Sequence of chain 2.A:
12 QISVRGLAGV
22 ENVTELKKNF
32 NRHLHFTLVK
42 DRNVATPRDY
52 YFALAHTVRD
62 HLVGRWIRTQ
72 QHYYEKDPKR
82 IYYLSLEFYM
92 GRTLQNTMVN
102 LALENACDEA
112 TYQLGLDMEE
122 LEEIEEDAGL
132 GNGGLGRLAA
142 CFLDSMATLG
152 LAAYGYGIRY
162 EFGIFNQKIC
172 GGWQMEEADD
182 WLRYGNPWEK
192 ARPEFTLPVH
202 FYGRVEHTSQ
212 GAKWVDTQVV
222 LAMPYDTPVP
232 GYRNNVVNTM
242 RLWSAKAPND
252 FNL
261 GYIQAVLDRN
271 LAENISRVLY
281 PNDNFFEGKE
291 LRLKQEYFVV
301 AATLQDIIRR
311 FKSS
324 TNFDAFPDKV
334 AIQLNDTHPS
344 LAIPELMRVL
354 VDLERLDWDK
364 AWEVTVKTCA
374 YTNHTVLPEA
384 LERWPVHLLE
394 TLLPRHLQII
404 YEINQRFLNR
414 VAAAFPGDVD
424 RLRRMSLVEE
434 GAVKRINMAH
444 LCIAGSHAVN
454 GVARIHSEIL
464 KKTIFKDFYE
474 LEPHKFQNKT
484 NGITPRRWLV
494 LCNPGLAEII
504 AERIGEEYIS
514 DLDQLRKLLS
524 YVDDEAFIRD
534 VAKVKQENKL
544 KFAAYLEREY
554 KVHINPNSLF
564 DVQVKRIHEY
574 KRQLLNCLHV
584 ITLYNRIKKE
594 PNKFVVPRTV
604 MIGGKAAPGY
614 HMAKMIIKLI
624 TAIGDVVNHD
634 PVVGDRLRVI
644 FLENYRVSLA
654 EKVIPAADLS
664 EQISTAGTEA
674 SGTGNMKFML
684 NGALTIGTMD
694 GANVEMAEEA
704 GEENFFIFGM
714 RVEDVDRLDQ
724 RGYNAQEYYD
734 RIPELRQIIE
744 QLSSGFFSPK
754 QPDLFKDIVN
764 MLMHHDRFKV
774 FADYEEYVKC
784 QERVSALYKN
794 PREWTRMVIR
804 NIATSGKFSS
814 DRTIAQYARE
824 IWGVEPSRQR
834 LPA

Binding-site contacts:
Ligand atom O2 contacts residue TYR613 of chain 2.A at 3.5 Å.
Ligand atom O2A contacts residue PHE285 of chain 2.A at 4.0 Å.
Ligand atom O4A contacts residue PHE285 of chain 2.A at 3.4 Å.
Ligand atom O5 contacts residue PHE285 of chain 2.A at 3.4 Å.
Ligand atom C7 contacts residue ASN282 of chain 2.A at 3.2 Å.
Ligand atom C4A contacts residue PHE285 of chain 2.A at 3.4 Å (hydrophobic).
Ligand atom C7 contacts residue TYR613 of chain 2.A at 3.8 Å (hydrophobic).
Ligand atom C7 contacts residue GLY612 of chain 2.A at 3.8 Å.
Ligand atom C2A contacts residue PHE285 of chain 2.A at 3.6 Å (hydrophobic).
Ligand atom C5A contacts residue TYR613 of chain 2.A at 3.8 Å (hydrophobic).
Ligand atom O4A contacts residue TYR613 of chain 2.A at 3.6 Å.
Ligand atom O2 contacts residue GLY612 of chain 2.A at 3.0 Å (h-bond).
Ligand atom C1 contacts residue PHE285 of chain 2.A at 4.2 Å (hydrophobic).
Ligand atom N1 contacts residue PHE285 of chain 2.A at 3.7 Å.
Ligand atom C5A contacts residue PHE285 of chain 2.A at 3.5 Å (hydrophobic).
Ligand atom O2A contacts residue TYR613 of chain 2.A at 3.4 Å.
Ligand atom O6 contacts residue PHE285 of chain 2.A at 4.0 Å.
Ligand atom O4A contacts residue ASN282 of chain 2.A at 4.2 Å.
Ligand atom C6A contacts residue PHE285 of chain 2.A at 3.7 Å (hydrophobic).
Ligand atom C4A contacts residue ALA610 of chain 2.A at 4.5 Å (hydrophobic).
Ligand atom C2 contacts residue GLY612 of chain 2.A at 3.6 Å.
Ligand atom N3 contacts residue PHE285 of chain 2.A at 3.4 Å.
Ligand atom N1 contacts residue GLY612 of chain 2.A at 4.3 Å.
Ligand atom C7 contacts residue ALA610 of chain 2.A at 3.9 Å (hydrophobic).
Ligand atom C7 contacts residue PHE285 of chain 2.A at 3.8 Å (hydrophobic).
Ligand atom N1 contacts residue TYR613 of chain 2.A at 4.0 Å.
Ligand atom C5A contacts residue ASN282 of chain 2.A at 4.4 Å.
Ligand atom C6A contacts residue TYR613 of chain 2.A at 3.9 Å (hydrophobic).
Ligand atom C5A contacts residue GLY612 of chain 2.A at 4.0 Å.
Ligand atom C4A contacts residue TYR613 of chain 2.A at 3.5 Å (hydrophobic).
Ligand atom O4A contacts residue ALA610 of chain 2.A at 3.7 Å.
Ligand atom C6A contacts residue GLY612 of chain 2.A at 3.5 Å.
Ligand atom O2 contacts residue HIS614 of chain 2.A at 3.2 Å (h-bond).
Ligand atom N3 contacts residue TYR613 of chain 2.A at 3.4 Å.
Ligand atom C2A contacts residue TYR613 of chain 2.A at 3.5 Å (hydrophobic).

A small-molecule ligand and the protein it binds are described below.
Small molecule (SMILES): Cc1cn([C@@H]2O[C@H](CO)[C@@H](O)[C@H](O)[C@H]2O)c(=O)[nH]c1=O